Sequence of chain 3.A:
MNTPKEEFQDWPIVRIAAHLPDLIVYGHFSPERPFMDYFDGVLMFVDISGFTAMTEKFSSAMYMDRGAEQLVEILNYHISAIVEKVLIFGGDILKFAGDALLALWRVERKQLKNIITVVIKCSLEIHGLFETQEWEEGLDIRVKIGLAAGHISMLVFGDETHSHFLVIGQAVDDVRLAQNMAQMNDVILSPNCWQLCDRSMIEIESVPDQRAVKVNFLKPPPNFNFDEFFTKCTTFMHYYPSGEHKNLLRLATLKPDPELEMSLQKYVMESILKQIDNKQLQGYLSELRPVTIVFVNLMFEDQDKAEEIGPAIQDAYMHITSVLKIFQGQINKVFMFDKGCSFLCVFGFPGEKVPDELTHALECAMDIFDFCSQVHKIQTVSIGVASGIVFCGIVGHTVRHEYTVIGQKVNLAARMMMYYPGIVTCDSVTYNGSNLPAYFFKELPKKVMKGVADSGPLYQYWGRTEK

A protein and the small-molecule ligand that binds it are described below.
Small molecule (SMILES): FC(F)(F)c1n[nH]cc1-c1ccccc1

Binding-site contacts:
Ligand atom C10 contacts residue MET338 of chain 3.A at 4.0 Å (hydrophobic).
Ligand atom N6 contacts residue VAL168 of chain 3.A at 2.9 Å (h-bond).
Ligand atom C10 contacts residue LEU103 of chain 3.A at 3.7 Å (hydrophobic).
Ligand atom C5 contacts residue LEU103 of chain 3.A at 3.9 Å (hydrophobic).
Ligand atom C13 contacts residue ARG177 of chain 3.A at 3.4 Å.
Ligand atom C12 contacts residue MET338 of chain 3.A at 4.0 Å (hydrophobic).
Ligand atom N7 contacts residue VAL168 of chain 3.A at 2.9 Å (h-bond).
Ligand atom F1 contacts residue LEU167 of chain 3.A at 3.2 Å.
Ligand atom C5 contacts residue PHE337 of chain 3.A at 3.9 Å (hydrophobic).
Ligand atom N7 contacts residue MET338 of chain 3.A at 3.3 Å (h-bond).
Ligand atom C14 contacts residue PHE46 of chain 3.A at 3.3 Å (hydrophobic).
Ligand atom C9 contacts residue MET338 of chain 3.A at 3.4 Å (hydrophobic).
Ligand atom F3 contacts residue LYS96 of chain 3.A at 3.6 Å.
Ligand atom F3 contacts residue LEU95 of chain 3.A at 4.0 Å.
Ligand atom C16 contacts residue LEU103 of chain 3.A at 3.5 Å (hydrophobic).
Ligand atom F1 contacts residue VAL168 of chain 3.A at 3.3 Å.
Ligand atom C12 contacts residue PHE337 of chain 3.A at 3.4 Å (hydrophobic).
Ligand atom F3 contacts residue LEU103 of chain 3.A at 3.4 Å.
Ligand atom C9 contacts residue VAL173 of chain 3.A at 3.9 Å (hydrophobic).
Ligand atom N7 contacts residue VAL173 of chain 3.A at 3.5 Å.
Ligand atom C15 contacts residue LYS96 of chain 3.A at 4.0 Å.
Ligand atom C14 contacts residue ALA98 of chain 3.A at 3.9 Å (hydrophobic).
Ligand atom C9 contacts residue PHE337 of chain 3.A at 4.0 Å (hydrophobic).
Ligand atom C13 contacts residue PHE46 of chain 3.A at 3.4 Å (hydrophobic).
Ligand atom F1 contacts residue LYS96 of chain 3.A at 3.5 Å.
Ligand atom C15 contacts residue LEU103 of chain 3.A at 3.7 Å (hydrophobic).
Ligand atom C15 contacts residue PHE46 of chain 3.A at 3.8 Å (hydrophobic).
Ligand atom C5 contacts residue VAL168 of chain 3.A at 4.1 Å (hydrophobic).
Ligand atom C11 contacts residue PHE337 of chain 3.A at 3.5 Å (hydrophobic).
Ligand atom N6 contacts residue MET338 of chain 3.A at 3.9 Å.
Ligand atom F4 contacts residue PHE337 of chain 3.A at 3.6 Å.
Ligand atom F1 contacts residue PHE166 of chain 3.A at 3.7 Å.
Ligand atom C11 contacts residue LEU103 of chain 3.A at 3.9 Å (hydrophobic).
Ligand atom C12 contacts residue ARG177 of chain 3.A at 3.2 Å.
Ligand atom F4 contacts residue LYS96 of chain 3.A at 2.9 Å.
Ligand atom F4 contacts residue VAL336 of chain 3.A at 3.4 Å.
Ligand atom C16 contacts residue LYS96 of chain 3.A at 3.9 Å.
Ligand atom C2 contacts residue LYS96 of chain 3.A at 3.9 Å.
Ligand atom C10 contacts residue PHE337 of chain 3.A at 3.5 Å (hydrophobic).
Ligand atom C12 contacts residue PHE46 of chain 3.A at 3.9 Å (hydrophobic).